Sequence of chain 1.B:
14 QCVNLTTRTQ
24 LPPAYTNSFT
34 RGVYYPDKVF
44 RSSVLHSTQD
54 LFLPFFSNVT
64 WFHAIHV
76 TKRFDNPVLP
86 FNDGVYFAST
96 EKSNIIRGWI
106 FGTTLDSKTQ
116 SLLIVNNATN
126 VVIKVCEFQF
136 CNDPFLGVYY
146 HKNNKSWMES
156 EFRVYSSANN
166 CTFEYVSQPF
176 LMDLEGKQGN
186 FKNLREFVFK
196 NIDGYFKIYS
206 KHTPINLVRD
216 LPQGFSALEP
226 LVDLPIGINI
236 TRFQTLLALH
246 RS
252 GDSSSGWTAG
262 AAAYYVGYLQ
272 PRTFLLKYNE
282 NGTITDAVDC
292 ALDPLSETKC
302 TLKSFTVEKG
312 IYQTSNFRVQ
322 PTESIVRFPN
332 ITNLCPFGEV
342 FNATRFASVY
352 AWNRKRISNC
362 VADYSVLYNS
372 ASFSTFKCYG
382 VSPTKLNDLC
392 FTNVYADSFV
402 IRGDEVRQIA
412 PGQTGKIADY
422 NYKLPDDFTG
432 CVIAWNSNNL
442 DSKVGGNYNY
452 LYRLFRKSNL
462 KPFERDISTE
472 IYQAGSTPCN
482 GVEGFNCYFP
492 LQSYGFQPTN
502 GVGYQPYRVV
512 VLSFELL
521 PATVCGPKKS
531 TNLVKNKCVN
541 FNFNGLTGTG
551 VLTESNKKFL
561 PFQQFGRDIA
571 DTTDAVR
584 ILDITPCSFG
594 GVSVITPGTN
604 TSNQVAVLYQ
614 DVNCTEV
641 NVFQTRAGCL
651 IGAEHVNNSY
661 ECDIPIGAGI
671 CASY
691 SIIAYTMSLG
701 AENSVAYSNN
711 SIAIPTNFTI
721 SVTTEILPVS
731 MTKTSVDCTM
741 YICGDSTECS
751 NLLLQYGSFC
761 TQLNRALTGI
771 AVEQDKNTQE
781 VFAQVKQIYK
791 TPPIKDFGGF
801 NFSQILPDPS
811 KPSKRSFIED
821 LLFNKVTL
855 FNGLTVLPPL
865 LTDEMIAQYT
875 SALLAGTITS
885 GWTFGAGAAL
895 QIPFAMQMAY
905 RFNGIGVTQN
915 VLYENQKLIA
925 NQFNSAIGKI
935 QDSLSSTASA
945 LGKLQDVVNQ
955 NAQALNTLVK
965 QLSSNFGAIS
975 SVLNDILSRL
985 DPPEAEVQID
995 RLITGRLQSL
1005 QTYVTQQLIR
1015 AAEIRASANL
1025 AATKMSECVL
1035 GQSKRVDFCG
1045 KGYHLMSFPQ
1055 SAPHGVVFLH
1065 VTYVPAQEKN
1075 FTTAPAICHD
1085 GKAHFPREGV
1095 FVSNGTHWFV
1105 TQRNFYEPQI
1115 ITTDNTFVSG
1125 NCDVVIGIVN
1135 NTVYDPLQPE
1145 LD

Binding-site contacts:
Ligand atom C3 contacts residue ASN61 of chain 1.B at 3.8 Å.
Ligand atom C1 contacts residue ASN61 of chain 1.B at 1.4 Å.
Ligand atom C7 contacts residue ASN61 of chain 1.B at 3.5 Å.
Ligand atom N2 contacts residue ASN61 of chain 1.B at 2.9 Å (h-bond).
Ligand atom C8 contacts residue TYR28 of chain 1.B at 3.8 Å (hydrophobic).
Ligand atom O7 contacts residue ASN61 of chain 1.B at 3.3 Å.
Ligand atom C4 contacts residue ASN61 of chain 1.B at 4.2 Å.
Ligand atom C8 contacts residue ASN61 of chain 1.B at 4.3 Å.
Ligand atom O5 contacts residue ASN61 of chain 1.B at 2.4 Å (h-bond).
Ligand atom C6 contacts residue TYR28 of chain 1.B at 4.3 Å (hydrophobic).
Ligand atom O6 contacts residue TYR28 of chain 1.B at 3.0 Å.
Ligand atom C5 contacts residue ASN61 of chain 1.B at 3.7 Å.
Ligand atom C5 contacts residue TYR28 of chain 1.B at 4.4 Å (hydrophobic).
Ligand atom C8 contacts residue PRO26 of chain 1.B at 4.5 Å (hydrophobic).
Ligand atom C2 contacts residue ASN61 of chain 1.B at 2.5 Å.

This small molecule binds to this protein.
Small molecule (SMILES): CC(=O)N[C@H]1[C@H](O[C@H]2[C@H](O)[C@@H](NC(C)=O)CO[C@@H]2CO)O[C@H](CO)[C@@H](O)[C@@H]1O